The protein below binds the small molecule below.
Small molecule (SMILES): C[N+](C)(C)CCS

Sequence of chain 1.D:
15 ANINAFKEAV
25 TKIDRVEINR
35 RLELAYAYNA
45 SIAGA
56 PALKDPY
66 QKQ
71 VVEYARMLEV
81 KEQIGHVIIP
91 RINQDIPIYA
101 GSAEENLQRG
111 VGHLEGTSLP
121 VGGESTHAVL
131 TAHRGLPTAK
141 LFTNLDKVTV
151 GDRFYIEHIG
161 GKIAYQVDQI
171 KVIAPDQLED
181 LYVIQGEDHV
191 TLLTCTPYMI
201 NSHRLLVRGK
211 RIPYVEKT

Binding-site contacts:
Ligand atom SD contacts residue TYR62 of chain 1.D at 4.0 Å.
Ligand atom C1 contacts residue CYS195 of chain 1.D at 3.4 Å (hydrophobic).
Ligand atom SD contacts residue CYS195 of chain 1.D at 2.1 Å (h-bond).
Ligand atom C1 contacts residue TYR62 of chain 1.D at 3.9 Å (hydrophobic).
Ligand atom C3 contacts residue HIS133 of chain 1.D at 4.2 Å.
Ligand atom SD contacts residue ARG204 of chain 1.D at 3.5 Å (salt-bridge).
Ligand atom SD contacts residue ASN201 of chain 1.D at 3.8 Å.